Binding-site contacts:
Ligand atom C10 contacts residue ASN97 of chain 1.B at 3.9 Å.
Ligand atom C4 contacts residue PHE42 of chain 1.B at 4.1 Å (hydrophobic).
Ligand atom C1 contacts residue PHE42 of chain 1.B at 4.1 Å (hydrophobic).
Ligand atom C1 contacts residue MET89 of chain 1.B at 3.8 Å (hydrophobic).
Ligand atom C5 contacts residue TYR54 of chain 1.B at 4.1 Å (hydrophobic).
Ligand atom N11 contacts residue ILE103 of chain 1.B at 4.1 Å.
Ligand atom C8 contacts residue ILE41 of chain 1.B at 4.0 Å (hydrophobic).
Ligand atom C2 contacts residue PHE42 of chain 1.B at 4.0 Å (hydrophobic).
Ligand atom C5 contacts residue LEU45 of chain 1.B at 3.7 Å (hydrophobic).
Ligand atom C10 contacts residue ILE103 of chain 1.B at 3.8 Å (hydrophobic).
Ligand atom C3 contacts residue ASP63 of chain 1.B at 4.0 Å.
Ligand atom C7 contacts residue LEU45 of chain 1.B at 4.1 Å (hydrophobic).
Ligand atom C6 contacts residue TYR54 of chain 1.B at 3.1 Å (hydrophobic).
Ligand atom N14 contacts residue TYR96 of chain 1.B at 3.6 Å.
Ligand atom C4 contacts residue LEU45 of chain 1.B at 3.7 Å (hydrophobic).
Ligand atom C20 contacts residue LEU51 of chain 1.B at 3.9 Å (hydrophobic).
Ligand atom C16 contacts residue PRO46 of chain 1.B at 4.1 Å (hydrophobic).
Ligand atom N11 contacts residue TYR96 of chain 1.B at 3.5 Å.
Ligand atom C2 contacts residue MET62 of chain 1.B at 3.2 Å (hydrophobic).
Ligand atom C2 contacts residue MET89 of chain 1.B at 3.7 Å (hydrophobic).
Ligand atom C16 contacts residue ILE41 of chain 1.B at 3.6 Å (hydrophobic).
Ligand atom N14 contacts residue ASN97 of chain 1.B at 3.2 Å (h-bond).
Ligand atom N12 contacts residue TYR54 of chain 1.B at 3.7 Å.
Ligand atom C6 contacts residue ALA93 of chain 1.B at 4.1 Å (hydrophobic).
Ligand atom C6 contacts residue LEU45 of chain 1.B at 4.2 Å (hydrophobic).
Ligand atom C5 contacts residue ILE41 of chain 1.B at 4.1 Å (hydrophobic).
Ligand atom C3 contacts residue PHE42 of chain 1.B at 3.5 Å (hydrophobic).
Ligand atom N11 contacts residue ASN97 of chain 1.B at 3.0 Å (h-bond).
Ligand atom C1 contacts residue TYR54 of chain 1.B at 3.4 Å (hydrophobic).
Ligand atom O13 contacts residue ALA93 of chain 1.B at 3.2 Å.
Ligand atom C2 contacts residue ASP63 of chain 1.B at 4.0 Å.
Ligand atom C10 contacts residue TYR96 of chain 1.B at 3.9 Å (hydrophobic).
Ligand atom C3 contacts residue LEU45 of chain 1.B at 4.1 Å (hydrophobic).
Ligand atom O13 contacts residue TYR54 of chain 1.B at 2.6 Å (h-bond).
Ligand atom C1 contacts residue MET62 of chain 1.B at 3.6 Å (hydrophobic).
Ligand atom N12 contacts residue ASN97 of chain 1.B at 3.6 Å (h-bond).
Ligand atom C17 contacts residue ILE41 of chain 1.B at 3.7 Å (hydrophobic).
Ligand atom C4 contacts residue ILE41 of chain 1.B at 3.1 Å (hydrophobic).
Ligand atom N14 contacts residue ILE103 of chain 1.B at 3.5 Å.
Ligand atom C3 contacts residue ILE41 of chain 1.B at 3.4 Å (hydrophobic).

This protein binds this small molecule.
Small molecule (SMILES): Nc1nnc(-c2ccccc2O)cc1N1CC[NH2+]CC1

Sequence of chain 1.B:
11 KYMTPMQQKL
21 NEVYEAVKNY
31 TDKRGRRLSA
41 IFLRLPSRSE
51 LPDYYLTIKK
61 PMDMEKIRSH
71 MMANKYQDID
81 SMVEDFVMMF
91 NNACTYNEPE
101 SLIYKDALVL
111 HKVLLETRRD